Sequence of chain 1.A:
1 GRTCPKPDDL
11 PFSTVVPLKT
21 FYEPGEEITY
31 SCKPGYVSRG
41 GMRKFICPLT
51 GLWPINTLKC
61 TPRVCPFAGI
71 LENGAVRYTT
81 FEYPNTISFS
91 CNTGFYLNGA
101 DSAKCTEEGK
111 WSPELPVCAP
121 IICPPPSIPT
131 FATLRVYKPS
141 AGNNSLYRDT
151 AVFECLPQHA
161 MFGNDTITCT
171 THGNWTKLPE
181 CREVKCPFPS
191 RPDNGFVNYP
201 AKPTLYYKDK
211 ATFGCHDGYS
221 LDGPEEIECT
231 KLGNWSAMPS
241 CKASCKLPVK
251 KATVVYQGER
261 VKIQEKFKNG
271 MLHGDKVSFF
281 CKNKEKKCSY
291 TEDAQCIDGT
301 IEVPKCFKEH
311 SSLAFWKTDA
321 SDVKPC

A small-molecule ligand and the protein it binds are described below.
Small molecule (SMILES): CC(=O)N[C@@H]1[C@@H](O)[C@H](O)[C@@H](CO)O[C@H]1O

Binding-site contacts:
Ligand atom O7 contacts residue ASN164 of chain 1.A at 3.0 Å (h-bond).
Ligand atom C8 contacts residue ASP165 of chain 1.A at 4.2 Å.
Ligand atom C7 contacts residue ASN164 of chain 1.A at 3.1 Å.
Ligand atom C5 contacts residue ASN164 of chain 1.A at 3.7 Å.
Ligand atom C4 contacts residue ASN164 of chain 1.A at 4.3 Å.
Ligand atom C3 contacts residue ASN164 of chain 1.A at 3.8 Å.
Ligand atom O5 contacts residue ASN164 of chain 1.A at 2.4 Å (h-bond).
Ligand atom O3 contacts residue ASN164 of chain 1.A at 4.3 Å.
Ligand atom C2 contacts residue ASN164 of chain 1.A at 2.4 Å.
Ligand atom C6 contacts residue ASN164 of chain 1.A at 4.2 Å.
Ligand atom O6 contacts residue ASN164 of chain 1.A at 4.3 Å.
Ligand atom C8 contacts residue ASN164 of chain 1.A at 4.3 Å.
Ligand atom N2 contacts residue ASN164 of chain 1.A at 2.9 Å (h-bond).
Ligand atom C1 contacts residue ASN164 of chain 1.A at 1.5 Å.